Binding-site contacts:
Ligand atom N19 contacts residue THR854 of chain 1.G at 4.1 Å.
Ligand atom O31 contacts residue LYS942 of chain 1.H at 3.1 Å.
Ligand atom O28 contacts residue ARG721 of chain 1.H at 3.9 Å.
Ligand atom O32 contacts residue ASP792 of chain 1.H at 3.6 Å.
Ligand atom O27 contacts residue TYR724 of chain 1.H at 3.8 Å.
Ligand atom O31 contacts residue ARG975 of chain 1.H at 4.4 Å.
Ligand atom O32 contacts residue ARG721 of chain 1.H at 3.5 Å (salt-bridge).
Ligand atom N14 contacts residue PRO462 of chain 1.G at 4.2 Å.
Ligand atom P30 contacts residue ASP792 of chain 1.H at 3.6 Å.
Ligand atom O33 contacts residue ASP792 of chain 1.H at 2.6 Å (salt-bridge).
Ligand atom C01 contacts residue ASN493 of chain 1.G at 3.7 Å.
Ligand atom N14 contacts residue THR854 of chain 1.G at 4.4 Å.
Ligand atom O29 contacts residue ARG975 of chain 1.H at 3.9 Å.
Ligand atom C03 contacts residue ARG460 of chain 1.G at 4.2 Å.
Ligand atom O29 contacts residue ASP497 of chain 1.G at 3.5 Å (salt-bridge).
Ligand atom O33 contacts residue ASP497 of chain 1.G at 2.0 Å (salt-bridge).
Ligand atom O32 contacts residue ARG975 of chain 1.H at 2.1 Å (salt-bridge).
Ligand atom O33 contacts residue ARG975 of chain 1.H at 3.4 Å (salt-bridge).
Ligand atom C06 contacts residue ARG460 of chain 1.G at 3.5 Å.
Ligand atom O02 contacts residue ASN493 of chain 1.G at 3.3 Å (h-bond).
Ligand atom O05 contacts residue ARG460 of chain 1.G at 4.0 Å.
Ligand atom O32 contacts residue ASP497 of chain 1.G at 4.4 Å.
Ligand atom O31 contacts residue ARG721 of chain 1.H at 3.8 Å.
Ligand atom C07 contacts residue ASN493 of chain 1.G at 3.5 Å.
Ligand atom O08 contacts residue ASN493 of chain 1.G at 3.7 Å.
Ligand atom O31 contacts residue ASP497 of chain 1.G at 3.6 Å (salt-bridge).
Ligand atom P26 contacts residue ARG721 of chain 1.H at 4.3 Å.
Ligand atom O29 contacts residue ASP495 of chain 1.G at 4.3 Å.
Ligand atom O27 contacts residue ARG721 of chain 1.H at 4.1 Å.
Ligand atom C15 contacts residue THR854 of chain 1.G at 3.9 Å.
Ligand atom P30 contacts residue ARG721 of chain 1.H at 4.2 Å.
Ligand atom C17 contacts residue THR854 of chain 1.G at 4.2 Å.
Ligand atom N19 contacts residue PRO462 of chain 1.G at 4.0 Å.
Ligand atom C03 contacts residue ASN493 of chain 1.G at 3.7 Å.
Ligand atom N16 contacts residue THR854 of chain 1.G at 3.8 Å.
Ligand atom O23 contacts residue TYR724 of chain 1.H at 3.9 Å.
Ligand atom P30 contacts residue ARG975 of chain 1.H at 3.1 Å.
Ligand atom P30 contacts residue ASP497 of chain 1.G at 3.1 Å.
Ligand atom C07 contacts residue ARG460 of chain 1.G at 3.8 Å.
Ligand atom O24 contacts residue TYR724 of chain 1.H at 4.0 Å.

Sequence of chain 1.H:
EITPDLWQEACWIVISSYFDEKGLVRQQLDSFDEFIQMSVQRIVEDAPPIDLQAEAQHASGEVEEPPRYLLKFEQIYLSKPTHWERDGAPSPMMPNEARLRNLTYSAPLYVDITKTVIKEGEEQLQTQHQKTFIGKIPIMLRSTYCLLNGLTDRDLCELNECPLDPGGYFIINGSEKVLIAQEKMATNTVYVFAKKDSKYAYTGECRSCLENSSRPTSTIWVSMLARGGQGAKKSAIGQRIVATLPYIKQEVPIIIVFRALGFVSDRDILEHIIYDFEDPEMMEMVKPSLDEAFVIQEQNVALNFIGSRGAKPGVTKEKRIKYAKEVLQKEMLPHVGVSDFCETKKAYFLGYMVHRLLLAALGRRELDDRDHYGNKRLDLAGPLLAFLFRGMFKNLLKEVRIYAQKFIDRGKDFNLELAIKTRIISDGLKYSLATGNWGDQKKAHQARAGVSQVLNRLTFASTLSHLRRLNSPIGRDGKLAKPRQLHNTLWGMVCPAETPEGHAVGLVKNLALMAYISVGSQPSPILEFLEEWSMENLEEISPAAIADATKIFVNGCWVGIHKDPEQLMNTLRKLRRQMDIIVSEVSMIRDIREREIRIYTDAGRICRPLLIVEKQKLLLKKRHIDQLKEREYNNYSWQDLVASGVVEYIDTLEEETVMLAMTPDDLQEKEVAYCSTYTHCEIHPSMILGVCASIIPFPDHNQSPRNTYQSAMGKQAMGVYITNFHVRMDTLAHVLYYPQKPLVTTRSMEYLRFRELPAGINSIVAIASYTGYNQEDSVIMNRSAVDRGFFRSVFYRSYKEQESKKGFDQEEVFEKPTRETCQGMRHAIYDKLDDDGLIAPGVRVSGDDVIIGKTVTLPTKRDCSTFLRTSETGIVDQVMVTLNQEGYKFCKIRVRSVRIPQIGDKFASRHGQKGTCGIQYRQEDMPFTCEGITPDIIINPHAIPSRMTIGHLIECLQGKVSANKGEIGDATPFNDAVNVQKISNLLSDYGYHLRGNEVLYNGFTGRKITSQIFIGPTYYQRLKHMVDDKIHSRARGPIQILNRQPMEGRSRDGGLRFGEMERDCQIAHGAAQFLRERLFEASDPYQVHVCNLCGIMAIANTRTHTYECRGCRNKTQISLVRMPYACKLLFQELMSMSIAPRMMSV

The protein below binds the small molecule below.
Small molecule (SMILES): CO[C@@H]1[C@H](O)[C@H](n2cnc3c(=O)nc(N)[nH]c32)O[C@H]1COP(=O)(O)OP(=O)(O)OP(=O)(O)O

Sequence of chain 1.G:
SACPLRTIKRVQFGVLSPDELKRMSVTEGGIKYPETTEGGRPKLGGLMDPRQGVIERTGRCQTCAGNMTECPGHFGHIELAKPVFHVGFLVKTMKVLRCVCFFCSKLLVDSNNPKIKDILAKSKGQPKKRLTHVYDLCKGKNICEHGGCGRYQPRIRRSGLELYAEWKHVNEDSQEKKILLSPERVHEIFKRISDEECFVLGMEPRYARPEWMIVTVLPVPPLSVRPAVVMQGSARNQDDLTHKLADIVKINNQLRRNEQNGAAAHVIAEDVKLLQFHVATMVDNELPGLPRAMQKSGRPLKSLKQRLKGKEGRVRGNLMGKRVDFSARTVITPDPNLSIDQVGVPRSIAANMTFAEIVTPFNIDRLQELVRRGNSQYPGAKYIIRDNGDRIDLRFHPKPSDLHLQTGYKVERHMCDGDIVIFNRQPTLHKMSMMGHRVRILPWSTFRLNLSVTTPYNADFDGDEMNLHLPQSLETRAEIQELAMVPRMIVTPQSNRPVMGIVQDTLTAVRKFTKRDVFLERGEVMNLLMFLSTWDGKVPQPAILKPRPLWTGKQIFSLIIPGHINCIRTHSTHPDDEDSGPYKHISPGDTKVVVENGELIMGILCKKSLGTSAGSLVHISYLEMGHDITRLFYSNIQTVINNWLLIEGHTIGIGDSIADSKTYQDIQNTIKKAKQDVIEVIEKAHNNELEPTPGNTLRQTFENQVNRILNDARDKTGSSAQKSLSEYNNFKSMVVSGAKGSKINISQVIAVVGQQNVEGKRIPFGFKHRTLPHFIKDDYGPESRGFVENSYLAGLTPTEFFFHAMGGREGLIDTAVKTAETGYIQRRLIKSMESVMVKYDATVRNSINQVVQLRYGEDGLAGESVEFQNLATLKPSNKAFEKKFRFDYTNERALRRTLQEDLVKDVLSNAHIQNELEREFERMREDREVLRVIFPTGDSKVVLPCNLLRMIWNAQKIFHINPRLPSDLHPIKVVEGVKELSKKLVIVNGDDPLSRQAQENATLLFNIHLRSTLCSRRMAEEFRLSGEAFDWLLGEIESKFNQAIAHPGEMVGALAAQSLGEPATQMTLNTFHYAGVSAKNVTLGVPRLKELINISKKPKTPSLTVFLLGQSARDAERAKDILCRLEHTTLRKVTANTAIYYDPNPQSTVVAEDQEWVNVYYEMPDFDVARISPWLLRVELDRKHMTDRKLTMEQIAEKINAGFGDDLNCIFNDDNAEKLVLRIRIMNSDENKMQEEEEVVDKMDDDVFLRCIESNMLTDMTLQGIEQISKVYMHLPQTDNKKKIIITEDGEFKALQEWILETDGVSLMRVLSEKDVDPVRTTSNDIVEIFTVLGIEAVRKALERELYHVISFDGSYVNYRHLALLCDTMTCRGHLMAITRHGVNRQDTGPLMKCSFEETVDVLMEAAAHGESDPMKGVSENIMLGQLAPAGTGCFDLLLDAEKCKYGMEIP